Sequence of chain 1.A:
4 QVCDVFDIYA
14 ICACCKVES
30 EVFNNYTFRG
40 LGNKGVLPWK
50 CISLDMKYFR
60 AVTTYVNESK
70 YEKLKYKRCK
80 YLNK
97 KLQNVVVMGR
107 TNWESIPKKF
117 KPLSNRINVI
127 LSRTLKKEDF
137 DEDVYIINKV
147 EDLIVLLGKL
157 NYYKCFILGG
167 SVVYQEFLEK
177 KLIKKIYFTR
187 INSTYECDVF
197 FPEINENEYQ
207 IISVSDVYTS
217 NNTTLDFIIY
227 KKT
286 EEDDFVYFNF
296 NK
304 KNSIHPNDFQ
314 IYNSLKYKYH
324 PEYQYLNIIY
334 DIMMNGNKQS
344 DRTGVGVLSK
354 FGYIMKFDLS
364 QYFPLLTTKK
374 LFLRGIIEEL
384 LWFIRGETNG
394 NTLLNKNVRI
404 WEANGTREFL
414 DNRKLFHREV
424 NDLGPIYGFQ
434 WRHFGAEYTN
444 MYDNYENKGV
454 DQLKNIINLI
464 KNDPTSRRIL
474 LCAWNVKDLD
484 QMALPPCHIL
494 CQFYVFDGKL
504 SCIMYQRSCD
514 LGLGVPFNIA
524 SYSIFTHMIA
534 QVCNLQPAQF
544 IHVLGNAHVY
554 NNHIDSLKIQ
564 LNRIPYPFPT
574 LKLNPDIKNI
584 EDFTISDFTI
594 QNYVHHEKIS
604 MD

Binding-site contacts:
Ligand atom CL contacts residue ILE112 of chain 1.A at 3.7 Å.
Ligand atom N3 contacts residue ALA16 of chain 1.A at 3.6 Å.
Ligand atom OBC contacts residue MET55 of chain 1.A at 3.4 Å (h-bond).
Ligand atom CAK contacts residue NDP1 of chain 1.C at 3.4 Å.
Ligand atom CAQ contacts residue ASP54 of chain 1.A at 3.5 Å.
Ligand atom C2 contacts residue ASP54 of chain 1.A at 3.6 Å.
Ligand atom CAJ contacts residue ASP54 of chain 1.A at 3.3 Å.
Ligand atom CAL contacts residue ASN108 of chain 1.A at 3.7 Å.
Ligand atom C2 contacts residue PHE58 of chain 1.A at 3.7 Å (hydrophobic).
Ligand atom CBA contacts residue PHE116 of chain 1.A at 3.3 Å (hydrophobic).
Ligand atom NAH contacts residue ASP54 of chain 1.A at 2.9 Å (salt-bridge).
Ligand atom NAH contacts residue CYS15 of chain 1.A at 3.2 Å (h-bond).
Ligand atom CAN contacts residue ASN108 of chain 1.A at 3.7 Å.
Ligand atom NAG contacts residue NDP1 of chain 1.C at 3.5 Å (h-bond).
Ligand atom OBC contacts residue ARG59 of chain 1.A at 2.7 Å (salt-bridge).
Ligand atom CAL contacts residue NDP1 of chain 1.C at 3.6 Å.
Ligand atom N1 contacts residue ILE14 of chain 1.A at 3.6 Å.
Ligand atom CBB contacts residue ARG59 of chain 1.A at 3.5 Å.
Ligand atom C2 contacts residue ALA16 of chain 1.A at 3.7 Å (hydrophobic).
Ligand atom CAU contacts residue PHE58 of chain 1.A at 3.6 Å (hydrophobic).
Ligand atom N1 contacts residue PHE58 of chain 1.A at 3.5 Å.
Ligand atom N1 contacts residue ALA16 of chain 1.A at 3.7 Å.
Ligand atom CAV contacts residue LEU119 of chain 1.A at 3.5 Å (hydrophobic).
Ligand atom C6 contacts residue PHE58 of chain 1.A at 3.5 Å (hydrophobic).
Ligand atom CAM contacts residue ASN108 of chain 1.A at 2.9 Å.
Ligand atom N3 contacts residue ASP54 of chain 1.A at 2.7 Å (salt-bridge).
Ligand atom NAG contacts residue LEU164 of chain 1.A at 3.1 Å (h-bond).
Ligand atom C6 contacts residue NDP1 of chain 1.C at 3.4 Å.
Ligand atom N1 contacts residue CYS15 of chain 1.A at 3.4 Å.
Ligand atom C4 contacts residue ASP54 of chain 1.A at 3.4 Å.
Ligand atom NAG contacts residue TYR170 of chain 1.A at 3.4 Å (h-bond).
Ligand atom CAW contacts residue LEU119 of chain 1.A at 3.3 Å (hydrophobic).
Ligand atom OAS contacts residue PHE58 of chain 1.A at 3.6 Å.
Ligand atom C5 contacts residue NDP1 of chain 1.C at 3.6 Å.
Ligand atom OAZ contacts residue PHE116 of chain 1.A at 3.5 Å.
Ligand atom NAH contacts residue THR185 of chain 1.A at 3.4 Å (h-bond).
Ligand atom NAG contacts residue PHE58 of chain 1.A at 3.7 Å.
Ligand atom NAG contacts residue ILE14 of chain 1.A at 3.0 Å (h-bond).
Ligand atom C2 contacts residue CYS15 of chain 1.A at 3.6 Å (hydrophobic).
Ligand atom OBD contacts residue ARG59 of chain 1.A at 2.8 Å (salt-bridge).

A small-molecule ligand and the protein it binds are described below.
Small molecule (SMILES): Nc1nc(N)c(-c2cccc(Cl)c2)c(CCCOc2cccc(OCC(=O)O)c2)n1